Binding-site contacts:
Ligand atom O6 contacts residue ASP348 of chain 1.C at 3.2 Å (salt-bridge).
Ligand atom C4 contacts residue TRP271 of chain 1.C at 3.8 Å (hydrophobic).
Ligand atom O6 contacts residue ASN203 of chain 1.C at 3.5 Å (h-bond).
Ligand atom O3 contacts residue ASP348 of chain 1.C at 2.7 Å (salt-bridge).
Ligand atom O2 contacts residue GLN200 of chain 1.C at 3.2 Å (h-bond).
Ligand atom C3 contacts residue TRP271 of chain 1.C at 3.7 Å (hydrophobic).
Ligand atom O5 contacts residue TYR297 of chain 1.C at 3.6 Å.
Ligand atom O4 contacts residue ARG36 of chain 1.C at 2.8 Å (salt-bridge).
Ligand atom O4 contacts residue TRP346 of chain 1.C at 3.1 Å.
Ligand atom O5 contacts residue TRP271 of chain 1.C at 3.4 Å.
Ligand atom O7 contacts residue TRP346 of chain 1.C at 3.3 Å.
Ligand atom C3 contacts residue TRP346 of chain 1.C at 3.8 Å (hydrophobic).
Ligand atom O5 contacts residue TRP271 of chain 1.C at 3.5 Å.
Ligand atom C5 contacts residue TRP346 of chain 1.C at 3.8 Å (hydrophobic).
Ligand atom C7 contacts residue TYR297 of chain 1.C at 3.7 Å (hydrophobic).
Ligand atom C6 contacts residue ILE299 of chain 1.C at 3.6 Å (hydrophobic).
Ligand atom N2 contacts residue GLN200 of chain 1.C at 3.6 Å.
Ligand atom O6 contacts residue ILE299 of chain 1.C at 3.5 Å.
Ligand atom O3 contacts residue ARG36 of chain 1.C at 2.8 Å (salt-bridge).
Ligand atom O7 contacts residue TYR297 of chain 1.C at 2.7 Å (h-bond).
Ligand atom N2 contacts residue ASP199 of chain 1.C at 3.4 Å (salt-bridge).
Ligand atom C5 contacts residue TRP271 of chain 1.C at 3.8 Å (hydrophobic).
Ligand atom C8 contacts residue TRP267 of chain 1.C at 3.4 Å (hydrophobic).
Ligand atom O6 contacts residue ALA208 of chain 1.C at 3.4 Å.
Ligand atom C6 contacts residue ASP348 of chain 1.C at 3.4 Å.
Ligand atom C6 contacts residue GLN200 of chain 1.C at 3.5 Å.
Ligand atom C5 contacts residue GLN200 of chain 1.C at 3.7 Å.
Ligand atom C6 contacts residue TRP346 of chain 1.C at 3.7 Å (hydrophobic).
Ligand atom O6 contacts residue TRP271 of chain 1.C at 3.6 Å.
Ligand atom O7 contacts residue TRP267 of chain 1.C at 3.8 Å.
Ligand atom C4 contacts residue ASP348 of chain 1.C at 3.4 Å.
Ligand atom C6 contacts residue TRP271 of chain 1.C at 3.3 Å (hydrophobic).
Ligand atom O3 contacts residue HIS137 of chain 1.C at 3.4 Å.
Ligand atom C7 contacts residue TRP267 of chain 1.C at 3.8 Å (hydrophobic).
Ligand atom C8 contacts residue ASP199 of chain 1.C at 3.4 Å.
Ligand atom C2 contacts residue GLN200 of chain 1.C at 3.4 Å.
Ligand atom C4 contacts residue ARG36 of chain 1.C at 3.8 Å.
Ligand atom C6 contacts residue ASN203 of chain 1.C at 3.3 Å.
Ligand atom O5 contacts residue GLN200 of chain 1.C at 3.0 Å (h-bond).
Ligand atom O4 contacts residue ASP348 of chain 1.C at 2.6 Å (salt-bridge).

Sequence of chain 1.C:
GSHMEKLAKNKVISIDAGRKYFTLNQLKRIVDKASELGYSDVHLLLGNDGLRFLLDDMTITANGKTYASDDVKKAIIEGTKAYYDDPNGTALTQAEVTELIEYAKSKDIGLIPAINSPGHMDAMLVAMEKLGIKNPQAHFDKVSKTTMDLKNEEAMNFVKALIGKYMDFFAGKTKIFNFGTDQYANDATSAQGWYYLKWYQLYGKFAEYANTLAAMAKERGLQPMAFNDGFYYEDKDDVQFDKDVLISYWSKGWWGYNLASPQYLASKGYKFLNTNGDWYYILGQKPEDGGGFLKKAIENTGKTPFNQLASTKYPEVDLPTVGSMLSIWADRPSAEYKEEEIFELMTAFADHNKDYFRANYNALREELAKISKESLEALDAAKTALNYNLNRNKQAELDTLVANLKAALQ

The protein below binds the small molecule below.
Small molecule (SMILES): CC(=O)N[C@@H]1[C@@H](O)[C@H](O[C@@H]2O[C@H](CO)[C@@H](O)[C@H](O[C@H]3O[C@H](CO)[C@@H](O)[C@H](O)[C@@H]3O[C@@H]3O[C@H](CO)[C@@H](O)[C@H](O)[C@H]3NC(C)=O)[C@@H]2O)[C@@H](CO)O[C@H]1O